This small molecule binds to this protein.
Small molecule (SMILES): CC(=O)N[C@H]1[C@H](O[C@H]2[C@H](O)[C@@H](NC(C)=O)CO[C@@H]2CO)O[C@H](CO)[C@@H](O)[C@@H]1O

Binding-site contacts:
Ligand atom O7 contacts residue LYS454 of chain 1.A at 2.9 Å (salt-bridge).
Ligand atom O3 contacts residue LYS454 of chain 1.A at 3.7 Å.
Ligand atom O6 contacts residue ARG450 of chain 1.A at 4.3 Å.
Ligand atom C6 contacts residue SER467 of chain 1.A at 3.4 Å.
Ligand atom C8 contacts residue ASP514 of chain 1.A at 3.9 Å.
Ligand atom C1 contacts residue SER491 of chain 1.A at 3.9 Å.
Ligand atom O5 contacts residue ASN489 of chain 1.A at 2.3 Å (h-bond).
Ligand atom O5 contacts residue ASP465 of chain 1.A at 4.0 Å.
Ligand atom C4 contacts residue ASN489 of chain 1.A at 4.1 Å.
Ligand atom C8 contacts residue ARG547 of chain 1.B at 3.7 Å.
Ligand atom C8 contacts residue ASN489 of chain 1.A at 4.4 Å.
Ligand atom C3 contacts residue ASP514 of chain 1.A at 3.9 Å.
Ligand atom C5 contacts residue ASN489 of chain 1.A at 3.6 Å.
Ligand atom O6 contacts residue SER467 of chain 1.A at 3.2 Å (h-bond).
Ligand atom C3 contacts residue ASN489 of chain 1.A at 3.6 Å.
Ligand atom C2 contacts residue ASN489 of chain 1.A at 2.2 Å.
Ligand atom O6 contacts residue LEU468 of chain 1.A at 3.7 Å.
Ligand atom C7 contacts residue LYS454 of chain 1.A at 3.7 Å.
Ligand atom O6 contacts residue SER404 of chain 1.A at 3.8 Å.
Ligand atom C5 contacts residue SER467 of chain 1.A at 3.8 Å.
Ligand atom C1 contacts residue ASN489 of chain 1.A at 1.4 Å.
Ligand atom C1 contacts residue SER467 of chain 1.A at 3.9 Å.
Ligand atom C8 contacts residue TYR512 of chain 1.A at 3.7 Å (hydrophobic).
Ligand atom N2 contacts residue ASP514 of chain 1.A at 2.9 Å (salt-bridge).
Ligand atom C7 contacts residue ASP514 of chain 1.A at 3.9 Å.
Ligand atom C8 contacts residue CYS457 of chain 1.A at 3.5 Å (hydrophobic).
Ligand atom O7 contacts residue ASN489 of chain 1.A at 3.7 Å.
Ligand atom N2 contacts residue LYS454 of chain 1.A at 4.3 Å.
Ligand atom O7 contacts residue ILE453 of chain 1.A at 3.8 Å.
Ligand atom O5 contacts residue SER467 of chain 1.A at 3.1 Å (h-bond).
Ligand atom C5 contacts residue SER491 of chain 1.A at 4.1 Å.
Ligand atom N2 contacts residue ASN489 of chain 1.A at 2.7 Å (h-bond).
Ligand atom O5 contacts residue SER491 of chain 1.A at 4.0 Å.
Ligand atom C1 contacts residue ASP465 of chain 1.A at 4.3 Å.
Ligand atom C1 contacts residue ASP514 of chain 1.A at 3.6 Å.
Ligand atom C8 contacts residue LYS454 of chain 1.A at 3.8 Å.
Ligand atom O7 contacts residue ASN517 of chain 1.A at 4.2 Å.
Ligand atom C6 contacts residue LEU468 of chain 1.A at 3.8 Å (hydrophobic).
Ligand atom C2 contacts residue ASP514 of chain 1.A at 3.6 Å.
Ligand atom C7 contacts residue ASN489 of chain 1.A at 3.4 Å.

Sequence of chain 1.B:
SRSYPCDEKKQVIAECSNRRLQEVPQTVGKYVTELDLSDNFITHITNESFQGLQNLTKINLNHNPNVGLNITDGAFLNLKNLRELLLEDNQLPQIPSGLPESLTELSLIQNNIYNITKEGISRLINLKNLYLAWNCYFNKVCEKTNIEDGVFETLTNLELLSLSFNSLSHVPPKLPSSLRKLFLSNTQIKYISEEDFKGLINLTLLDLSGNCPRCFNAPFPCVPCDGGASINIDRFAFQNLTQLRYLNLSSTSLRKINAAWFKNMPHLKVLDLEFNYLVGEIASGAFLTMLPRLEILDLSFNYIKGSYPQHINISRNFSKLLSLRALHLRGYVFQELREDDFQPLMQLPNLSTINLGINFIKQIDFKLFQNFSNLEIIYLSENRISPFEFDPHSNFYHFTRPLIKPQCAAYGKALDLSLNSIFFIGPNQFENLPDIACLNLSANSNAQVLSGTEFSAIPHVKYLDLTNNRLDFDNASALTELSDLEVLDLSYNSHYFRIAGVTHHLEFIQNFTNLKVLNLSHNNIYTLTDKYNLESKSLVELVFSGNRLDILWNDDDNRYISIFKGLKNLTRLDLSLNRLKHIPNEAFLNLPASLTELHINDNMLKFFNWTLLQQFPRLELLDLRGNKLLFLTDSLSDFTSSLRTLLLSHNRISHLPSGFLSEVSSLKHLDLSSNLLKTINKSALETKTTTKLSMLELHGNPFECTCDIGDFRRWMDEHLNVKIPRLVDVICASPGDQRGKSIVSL

Sequence of chain 1.A:
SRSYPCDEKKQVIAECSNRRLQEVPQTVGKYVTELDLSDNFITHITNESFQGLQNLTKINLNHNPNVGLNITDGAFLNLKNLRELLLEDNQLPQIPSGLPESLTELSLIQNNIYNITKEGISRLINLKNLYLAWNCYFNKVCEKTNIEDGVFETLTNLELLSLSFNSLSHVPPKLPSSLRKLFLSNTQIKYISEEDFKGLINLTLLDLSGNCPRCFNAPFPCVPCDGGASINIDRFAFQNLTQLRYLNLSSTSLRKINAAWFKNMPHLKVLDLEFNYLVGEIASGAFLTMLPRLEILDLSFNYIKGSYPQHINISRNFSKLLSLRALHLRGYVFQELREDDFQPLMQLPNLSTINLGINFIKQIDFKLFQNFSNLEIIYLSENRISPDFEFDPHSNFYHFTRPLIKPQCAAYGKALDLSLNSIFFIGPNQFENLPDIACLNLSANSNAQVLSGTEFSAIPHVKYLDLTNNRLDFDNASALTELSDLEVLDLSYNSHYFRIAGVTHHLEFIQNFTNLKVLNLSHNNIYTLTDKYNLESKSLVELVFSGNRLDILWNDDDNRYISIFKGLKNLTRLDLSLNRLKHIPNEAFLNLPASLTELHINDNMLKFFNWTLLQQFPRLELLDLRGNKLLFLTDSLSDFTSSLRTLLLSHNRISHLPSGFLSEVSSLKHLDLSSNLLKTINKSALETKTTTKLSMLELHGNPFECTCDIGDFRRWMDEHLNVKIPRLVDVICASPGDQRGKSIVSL